Binding-site contacts:
Ligand atom C20 contacts residue ILE902 of chain 1.D at 3.9 Å (hydrophobic).
Ligand atom C20 contacts residue LEU878 of chain 1.D at 4.3 Å (hydrophobic).
Ligand atom C7 contacts residue CLR1 of chain 1.V at 3.3 Å.
Ligand atom C18 contacts residue PHE905 of chain 1.D at 3.3 Å (hydrophobic).
Ligand atom C1 contacts residue VAL898 of chain 1.D at 4.0 Å (hydrophobic).
Ligand atom C26 contacts residue LEU878 of chain 1.D at 4.2 Å (hydrophobic).
Ligand atom C12 contacts residue ILE902 of chain 1.D at 3.4 Å (hydrophobic).
Ligand atom C5 contacts residue CLR1 of chain 1.V at 4.2 Å.
Ligand atom C11 contacts residue ILE902 of chain 1.D at 4.3 Å (hydrophobic).
Ligand atom C13 contacts residue ILE902 of chain 1.D at 4.4 Å (hydrophobic).
Ligand atom C18 contacts residue GLY901 of chain 1.D at 4.4 Å.
Ligand atom C14 contacts residue CLR1 of chain 1.V at 4.5 Å.
Ligand atom C17 contacts residue ILE902 of chain 1.D at 4.4 Å (hydrophobic).
Ligand atom C22 contacts residue PHE905 of chain 1.D at 3.8 Å (hydrophobic).
Ligand atom C24 contacts residue CLR1 of chain 1.V at 4.2 Å.
Ligand atom C16 contacts residue CLR1 of chain 1.V at 4.5 Å.
Ligand atom C23 contacts residue LEU878 of chain 1.D at 4.0 Å (hydrophobic).
Ligand atom C15 contacts residue CLR1 of chain 1.V at 3.5 Å.
Ligand atom C21 contacts residue ILE902 of chain 1.D at 3.2 Å (hydrophobic).
Ligand atom C2 contacts residue VAL898 of chain 1.D at 3.8 Å (hydrophobic).
Ligand atom C8 contacts residue CLR1 of chain 1.V at 4.0 Å.
Ligand atom C20 contacts residue PHE905 of chain 1.D at 4.2 Å (hydrophobic).
Ligand atom C21 contacts residue LEU878 of chain 1.D at 2.9 Å (hydrophobic).
Ligand atom C18 contacts residue ILE902 of chain 1.D at 4.4 Å (hydrophobic).
Ligand atom C4 contacts residue CLR1 of chain 1.V at 4.2 Å.
Ligand atom C6 contacts residue CLR1 of chain 1.V at 3.5 Å.

Sequence of chain 1.D:
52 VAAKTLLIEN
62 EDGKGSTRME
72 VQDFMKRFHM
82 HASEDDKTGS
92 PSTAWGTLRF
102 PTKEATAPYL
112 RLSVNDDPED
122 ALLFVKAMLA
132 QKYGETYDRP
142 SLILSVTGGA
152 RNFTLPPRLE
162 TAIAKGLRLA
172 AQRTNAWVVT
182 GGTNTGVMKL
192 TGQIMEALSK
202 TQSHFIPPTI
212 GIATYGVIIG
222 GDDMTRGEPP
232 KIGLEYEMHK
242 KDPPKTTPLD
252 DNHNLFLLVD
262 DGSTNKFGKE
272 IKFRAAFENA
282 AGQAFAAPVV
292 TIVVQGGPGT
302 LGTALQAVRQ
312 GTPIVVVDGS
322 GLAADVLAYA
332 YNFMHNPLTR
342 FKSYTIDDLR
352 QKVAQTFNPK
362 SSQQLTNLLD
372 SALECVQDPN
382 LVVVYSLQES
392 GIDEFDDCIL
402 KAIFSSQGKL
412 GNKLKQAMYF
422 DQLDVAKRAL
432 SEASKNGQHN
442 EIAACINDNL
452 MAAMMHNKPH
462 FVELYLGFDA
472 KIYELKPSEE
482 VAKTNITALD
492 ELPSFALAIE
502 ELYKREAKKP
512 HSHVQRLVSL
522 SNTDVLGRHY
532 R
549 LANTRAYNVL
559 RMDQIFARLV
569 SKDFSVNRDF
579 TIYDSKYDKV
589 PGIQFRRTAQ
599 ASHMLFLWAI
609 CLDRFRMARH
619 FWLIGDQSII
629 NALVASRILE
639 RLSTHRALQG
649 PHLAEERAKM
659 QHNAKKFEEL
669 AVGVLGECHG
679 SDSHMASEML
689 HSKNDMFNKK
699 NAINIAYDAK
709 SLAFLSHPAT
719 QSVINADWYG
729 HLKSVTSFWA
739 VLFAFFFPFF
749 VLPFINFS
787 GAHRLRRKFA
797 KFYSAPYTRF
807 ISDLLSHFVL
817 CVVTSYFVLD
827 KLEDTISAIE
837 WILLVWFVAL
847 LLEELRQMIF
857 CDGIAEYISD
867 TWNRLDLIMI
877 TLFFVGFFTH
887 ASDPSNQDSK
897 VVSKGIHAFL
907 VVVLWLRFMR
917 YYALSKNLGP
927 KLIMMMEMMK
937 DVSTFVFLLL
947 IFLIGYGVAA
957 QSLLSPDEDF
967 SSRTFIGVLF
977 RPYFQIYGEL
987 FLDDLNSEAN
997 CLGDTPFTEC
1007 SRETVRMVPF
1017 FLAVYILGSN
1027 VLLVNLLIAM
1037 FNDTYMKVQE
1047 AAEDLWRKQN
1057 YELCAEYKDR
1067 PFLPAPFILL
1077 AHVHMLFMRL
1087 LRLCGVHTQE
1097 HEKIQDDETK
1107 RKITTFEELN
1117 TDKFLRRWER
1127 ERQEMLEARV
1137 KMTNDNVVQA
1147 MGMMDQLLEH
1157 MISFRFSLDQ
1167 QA

A protein and the small-molecule ligand that binds it are described below.
Small molecule (SMILES): CC(C)CCC[C@@H](C)[C@H]1CC[C@H]2[C@@H]3CC=C4C[C@@H](O)CC[C@]4(C)[C@H]3CC[C@]12C